Binding-site contacts:
Ligand atom C12 contacts residue ILE374 of chain 1.A at 4.0 Å (hydrophobic).
Ligand atom C19 contacts residue ARG320 of chain 1.A at 3.5 Å.
Ligand atom C11 contacts residue ILE374 of chain 1.A at 3.8 Å (hydrophobic).
Ligand atom C21 contacts residue LEU366 of chain 1.A at 4.3 Å (hydrophobic).
Ligand atom C18 contacts residue LEU370 of chain 1.A at 3.9 Å (hydrophobic).
Ligand atom C15 contacts residue LEU323 of chain 1.A at 4.3 Å (hydrophobic).
Ligand atom C23 contacts residue LEU366 of chain 1.A at 4.4 Å (hydrophobic).
Ligand atom C22 contacts residue LEU366 of chain 1.A at 4.1 Å (hydrophobic).

Sequence of chain 1.A:
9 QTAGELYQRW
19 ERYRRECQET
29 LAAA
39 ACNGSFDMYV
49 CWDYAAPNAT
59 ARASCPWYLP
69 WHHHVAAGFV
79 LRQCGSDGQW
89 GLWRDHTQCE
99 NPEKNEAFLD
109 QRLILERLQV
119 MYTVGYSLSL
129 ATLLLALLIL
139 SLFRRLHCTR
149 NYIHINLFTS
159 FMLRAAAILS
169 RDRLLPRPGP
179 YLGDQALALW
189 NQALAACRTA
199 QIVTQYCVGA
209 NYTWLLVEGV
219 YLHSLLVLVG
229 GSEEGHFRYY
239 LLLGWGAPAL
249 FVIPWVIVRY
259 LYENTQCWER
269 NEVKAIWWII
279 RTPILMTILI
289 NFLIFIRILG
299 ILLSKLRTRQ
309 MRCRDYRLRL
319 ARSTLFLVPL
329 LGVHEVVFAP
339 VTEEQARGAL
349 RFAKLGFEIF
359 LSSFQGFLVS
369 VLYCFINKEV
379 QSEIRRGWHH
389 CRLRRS

A small-molecule ligand and the protein it binds are described below.
Small molecule (SMILES): CC(C)CCC[C@@H](C)[C@H]1CC[C@H]2[C@@H]3CC=C4C[C@@H](O)CC[C@]4(C)[C@H]3CC[C@]12C